Sequence of chain 1.A:
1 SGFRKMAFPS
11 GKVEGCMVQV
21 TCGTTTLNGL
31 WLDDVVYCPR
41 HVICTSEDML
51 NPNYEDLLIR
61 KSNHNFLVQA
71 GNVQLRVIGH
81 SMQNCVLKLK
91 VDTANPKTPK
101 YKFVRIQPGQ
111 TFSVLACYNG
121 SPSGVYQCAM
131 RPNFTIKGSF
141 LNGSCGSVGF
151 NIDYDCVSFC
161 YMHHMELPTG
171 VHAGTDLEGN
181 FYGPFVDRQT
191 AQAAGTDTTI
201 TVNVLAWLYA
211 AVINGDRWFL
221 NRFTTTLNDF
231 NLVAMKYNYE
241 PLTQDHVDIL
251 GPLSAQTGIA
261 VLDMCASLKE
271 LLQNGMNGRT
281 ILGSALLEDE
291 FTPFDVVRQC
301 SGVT

Sequence of chain 2.A:
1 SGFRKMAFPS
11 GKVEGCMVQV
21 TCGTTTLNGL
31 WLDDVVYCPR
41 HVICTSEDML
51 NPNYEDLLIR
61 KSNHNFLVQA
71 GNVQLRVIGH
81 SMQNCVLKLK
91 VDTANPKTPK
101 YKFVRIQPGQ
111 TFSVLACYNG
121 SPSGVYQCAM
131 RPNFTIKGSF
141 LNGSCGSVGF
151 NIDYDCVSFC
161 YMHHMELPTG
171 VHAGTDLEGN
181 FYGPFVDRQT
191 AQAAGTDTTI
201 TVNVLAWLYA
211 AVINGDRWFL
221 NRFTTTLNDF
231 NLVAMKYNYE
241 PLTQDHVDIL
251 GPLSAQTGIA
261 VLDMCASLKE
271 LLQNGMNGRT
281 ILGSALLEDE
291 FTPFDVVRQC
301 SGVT

Binding-site contacts:
Ligand atom C13 contacts residue MET49 of chain 2.A at 3.6 Å (hydrophobic).
Ligand atom C11 contacts residue MET49 of chain 2.A at 3.7 Å (hydrophobic).
Ligand atom C contacts residue GLU166 of chain 2.A at 3.4 Å.
Ligand atom C3 contacts residue LEU141 of chain 2.A at 3.6 Å (hydrophobic).
Ligand atom C2 contacts residue ASN142 of chain 2.A at 3.6 Å.
Ligand atom O2 contacts residue GLN189 of chain 2.A at 3.7 Å.
Ligand atom C12 contacts residue MET165 of chain 2.A at 3.5 Å (hydrophobic).
Ligand atom O1 contacts residue GLU166 of chain 2.A at 3.1 Å (salt-bridge).
Ligand atom C4 contacts residue CYS145 of chain 2.A at 3.7 Å (hydrophobic).
Ligand atom C12 contacts residue MET49 of chain 2.A at 3.5 Å (hydrophobic).
Ligand atom N1 contacts residue CYS145 of chain 2.A at 3.7 Å.
Ligand atom C2 contacts residue GLU166 of chain 2.A at 3.4 Å.
Ligand atom C13 contacts residue HIS164 of chain 2.A at 3.9 Å.
Ligand atom CL contacts residue HIS164 of chain 2.A at 3.6 Å.
Ligand atom C2 contacts residue LEU141 of chain 2.A at 3.5 Å (hydrophobic).
Ligand atom C11 contacts residue ARG188 of chain 2.A at 3.8 Å.
Ligand atom C12 contacts residue ARG188 of chain 2.A at 3.7 Å.
Ligand atom N contacts residue LEU141 of chain 2.A at 3.9 Å.
Ligand atom C1 contacts residue GLU166 of chain 2.A at 3.6 Å.
Ligand atom C contacts residue ASN142 of chain 2.A at 3.8 Å.
Ligand atom N contacts residue GLU166 of chain 2.A at 3.8 Å.
Ligand atom C13 contacts residue MET165 of chain 2.A at 3.7 Å (hydrophobic).
Ligand atom CL contacts residue HIS41 of chain 2.A at 3.4 Å.
Ligand atom C2 contacts residue PHE140 of chain 2.A at 3.7 Å (hydrophobic).
Ligand atom C3 contacts residue HIS163 of chain 2.A at 4.0 Å.
Ligand atom N contacts residue HIS163 of chain 2.A at 2.8 Å (h-bond).
Ligand atom C3 contacts residue GLU166 of chain 2.A at 3.6 Å.
Ligand atom C4 contacts residue HIS163 of chain 2.A at 3.3 Å.
Ligand atom C4 contacts residue GLU166 of chain 2.A at 3.8 Å.
Ligand atom N contacts residue PHE140 of chain 2.A at 3.7 Å.
Ligand atom O1 contacts residue MET165 of chain 2.A at 3.5 Å.
Ligand atom C14 contacts residue HIS164 of chain 2.A at 3.3 Å.
Ligand atom C14 contacts residue HIS41 of chain 2.A at 3.8 Å.
Ligand atom CL contacts residue ASP187 of chain 2.A at 3.3 Å.
Ligand atom C3 contacts residue PHE140 of chain 2.A at 3.1 Å (hydrophobic).
Ligand atom C11 contacts residue GLN189 of chain 2.A at 3.7 Å.
Ligand atom CL contacts residue MET165 of chain 2.A at 3.8 Å.
Ligand atom C1 contacts residue ASN142 of chain 2.A at 3.9 Å.
Ligand atom N contacts residue SER144 of chain 2.A at 3.6 Å.
Ligand atom O contacts residue GLU166 of chain 2.A at 2.6 Å (salt-bridge).

The small molecule below binds the protein below.
Small molecule (SMILES): O=C(Nc1cnccc1CO)[C@@H]1CCOc2ccc(Cl)cc21